Binding-site contacts:
Ligand atom O3 contacts residue GLU113 of chain 1.B at 4.1 Å.
Ligand atom O1 contacts residue ASP16 of chain 1.B at 3.4 Å (salt-bridge).
Ligand atom O2 contacts residue MET332 of chain 1.B at 3.9 Å.
Ligand atom C6 contacts residue PHE158 of chain 1.B at 4.1 Å (hydrophobic).
Ligand atom C3 contacts residue TRP64 of chain 1.B at 3.7 Å (hydrophobic).
Ligand atom O1 contacts residue ASN14 of chain 1.B at 3.2 Å (h-bond).
Ligand atom O3 contacts residue TRP342 of chain 1.B at 3.7 Å.
Ligand atom C2 contacts residue TRP232 of chain 1.B at 4.0 Å (hydrophobic).
Ligand atom C5 contacts residue TYR157 of chain 1.B at 4.2 Å (hydrophobic).
Ligand atom O2 contacts residue TRP64 of chain 1.B at 3.5 Å (h-bond).
Ligand atom O6 contacts residue GLU155 of chain 1.B at 3.3 Å.
Ligand atom C4 contacts residue TYR157 of chain 1.B at 3.9 Å (hydrophobic).
Ligand atom O6 contacts residue PRO156 of chain 1.B at 3.5 Å.
Ligand atom C1 contacts residue TRP232 of chain 1.B at 3.9 Å (hydrophobic).
Ligand atom O3 contacts residue ARG68 of chain 1.B at 3.5 Å.
Ligand atom O5 contacts residue TRP342 of chain 1.B at 4.1 Å.
Ligand atom O3 contacts residue TRP64 of chain 1.B at 3.5 Å (h-bond).
Ligand atom C3 contacts residue TRP342 of chain 1.B at 4.2 Å (hydrophobic).
Ligand atom C6 contacts residue TRP342 of chain 1.B at 3.6 Å (hydrophobic).
Ligand atom C6 contacts residue TYR157 of chain 1.B at 3.7 Å (hydrophobic).
Ligand atom C1 contacts residue TYR157 of chain 1.B at 3.9 Å (hydrophobic).
Ligand atom O6 contacts residue PHE158 of chain 1.B at 3.5 Å.
Ligand atom C2 contacts residue ASP67 of chain 1.B at 3.1 Å.
Ligand atom C2 contacts residue TRP342 of chain 1.B at 4.1 Å (hydrophobic).
Ligand atom O6 contacts residue TYR157 of chain 1.B at 2.9 Å (h-bond).
Ligand atom O2 contacts residue ASP67 of chain 1.B at 3.0 Å (salt-bridge).
Ligand atom C2 contacts residue GLU113 of chain 1.B at 3.7 Å.
Ligand atom C4 contacts residue ASP67 of chain 1.B at 4.0 Å.
Ligand atom O4 contacts residue TRP342 of chain 1.B at 4.0 Å.
Ligand atom C4 contacts residue TRP342 of chain 1.B at 3.7 Å (hydrophobic).
Ligand atom C1 contacts residue ASP16 of chain 1.B at 3.8 Å.
Ligand atom C3 contacts residue ASP67 of chain 1.B at 3.2 Å.
Ligand atom O2 contacts residue GLU113 of chain 1.B at 2.7 Å (salt-bridge).
Ligand atom C6 contacts residue PRO156 of chain 1.B at 4.2 Å (hydrophobic).
Ligand atom O5 contacts residue TYR157 of chain 1.B at 3.3 Å.
Ligand atom O3 contacts residue ASP67 of chain 1.B at 2.2 Å (salt-bridge).
Ligand atom O2 contacts residue ALA65 of chain 1.B at 3.2 Å.
Ligand atom C6 contacts residue GLU155 of chain 1.B at 3.6 Å.
Ligand atom O3 contacts residue ALA65 of chain 1.B at 3.5 Å.
Ligand atom O6 contacts residue TRP342 of chain 1.B at 3.6 Å.

This protein binds this small molecule.
Small molecule (SMILES): OC[C@H]1O[C@H](O[C@H]2[C@H](O)[C@@H](O)[C@@H](O)O[C@@H]2CO)[C@H](O)[C@@H](O)[C@@H]1O

Sequence of chain 1.B:
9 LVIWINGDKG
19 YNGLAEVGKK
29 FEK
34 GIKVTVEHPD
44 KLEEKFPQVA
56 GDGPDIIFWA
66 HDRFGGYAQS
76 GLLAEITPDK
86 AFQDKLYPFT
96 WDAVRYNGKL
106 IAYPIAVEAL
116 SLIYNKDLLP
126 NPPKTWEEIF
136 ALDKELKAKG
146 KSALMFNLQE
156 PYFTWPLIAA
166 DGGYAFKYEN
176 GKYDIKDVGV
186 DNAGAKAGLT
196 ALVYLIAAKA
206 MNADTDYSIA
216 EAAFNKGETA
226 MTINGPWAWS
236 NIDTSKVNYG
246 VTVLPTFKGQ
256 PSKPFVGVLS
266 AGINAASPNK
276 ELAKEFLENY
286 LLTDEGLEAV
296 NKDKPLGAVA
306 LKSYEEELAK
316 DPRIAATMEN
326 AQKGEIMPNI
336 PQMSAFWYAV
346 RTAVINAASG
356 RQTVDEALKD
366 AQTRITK